The small molecule below binds the protein below.
Small molecule (SMILES): O=c1[nH]cnc2c(CN[C@H](CO)CCP(=O)(O)O)c[nH]c12

Sequence of chain 2.D:
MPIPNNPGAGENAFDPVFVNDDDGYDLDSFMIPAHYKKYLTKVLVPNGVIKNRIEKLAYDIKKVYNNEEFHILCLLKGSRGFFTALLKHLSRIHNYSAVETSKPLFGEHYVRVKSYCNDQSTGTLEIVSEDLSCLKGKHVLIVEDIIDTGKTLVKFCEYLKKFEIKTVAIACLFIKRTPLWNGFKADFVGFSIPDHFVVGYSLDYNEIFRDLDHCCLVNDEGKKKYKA

Binding-site contacts:
Ligand atom O6 contacts residue LYS195 of chain 2.D at 2.9 Å (salt-bridge).
Ligand atom O2P contacts residue GLY169 of chain 2.D at 2.6 Å (h-bond).
Ligand atom N7 contacts residue ASP167 of chain 2.D at 2.7 Å (salt-bridge).
Ligand atom C5 contacts residue PHE216 of chain 2.D at 3.6 Å (hydrophobic).
Ligand atom O1P contacts residue THR168 of chain 2.D at 3.3 Å (h-bond).
Ligand atom N1 contacts residue PHE216 of chain 2.D at 3.4 Å.
Ligand atom O3P contacts residue TYR135 of chain 2.D at 2.5 Å (h-bond).
Ligand atom C1' contacts residue TYR135 of chain 2.D at 3.5 Å (hydrophobic).
Ligand atom C5' contacts residue THR171 of chain 2.D at 3.4 Å.
Ligand atom O6 contacts residue PHE216 of chain 2.D at 3.6 Å.
Ligand atom O2P contacts residue LYS170 of chain 2.D at 3.6 Å (salt-bridge).
Ligand atom N3 contacts residue PHE216 of chain 2.D at 3.5 Å.
Ligand atom C6' contacts residue THR171 of chain 2.D at 3.6 Å.
Ligand atom O3P contacts residue THR168 of chain 2.D at 2.9 Å (h-bond).
Ligand atom C8 contacts residue ASP167 of chain 2.D at 3.5 Å.
Ligand atom C2 contacts residue VAL217 of chain 2.D at 3.0 Å (hydrophobic).
Ligand atom O3' contacts residue POP1 of chain 2.O at 3.4 Å (h-bond).
Ligand atom P contacts residue THR168 of chain 2.D at 3.3 Å.
Ligand atom P contacts residue GLY169 of chain 2.D at 3.7 Å.
Ligand atom O2P contacts residue ASP167 of chain 2.D at 3.1 Å (salt-bridge).
Ligand atom C3' contacts residue POP1 of chain 2.O at 3.6 Å.
Ligand atom C1' contacts residue POP1 of chain 2.O at 3.1 Å.
Ligand atom N1 contacts residue VAL217 of chain 2.D at 2.6 Å (h-bond).
Ligand atom C5' contacts residue TYR135 of chain 2.D at 3.5 Å (hydrophobic).
Ligand atom C6 contacts residue PHE216 of chain 2.D at 3.4 Å (hydrophobic).
Ligand atom C2 contacts residue PHE216 of chain 2.D at 3.2 Å (hydrophobic).
Ligand atom N4' contacts residue POP1 of chain 2.O at 2.8 Å (h-bond).
Ligand atom O3P contacts residue ASP167 of chain 2.D at 3.2 Å.
Ligand atom C8 contacts residue TYR135 of chain 2.D at 3.2 Å (hydrophobic).
Ligand atom O1P contacts residue LYS170 of chain 2.D at 3.5 Å (salt-bridge).
Ligand atom P contacts residue THR171 of chain 2.D at 3.6 Å.
Ligand atom O3' contacts residue ASP164 of chain 2.D at 2.9 Å (salt-bridge).
Ligand atom O1P contacts residue THR171 of chain 2.D at 2.5 Å (h-bond).
Ligand atom C4' contacts residue POP1 of chain 2.O at 3.6 Å.
Ligand atom O3' contacts residue GLU163 of chain 2.D at 3.5 Å (salt-bridge).
Ligand atom C3' contacts residue GLU163 of chain 2.D at 3.3 Å.
Ligand atom O6 contacts residue VAL217 of chain 2.D at 3.1 Å (h-bond).
Ligand atom C6' contacts residue ILE165 of chain 2.D at 3.3 Å (hydrophobic).
Ligand atom C2 contacts residue ASP223 of chain 2.D at 3.5 Å.
Ligand atom O2P contacts residue THR168 of chain 2.D at 3.2 Å (h-bond).